Sequence of chain 1.A:
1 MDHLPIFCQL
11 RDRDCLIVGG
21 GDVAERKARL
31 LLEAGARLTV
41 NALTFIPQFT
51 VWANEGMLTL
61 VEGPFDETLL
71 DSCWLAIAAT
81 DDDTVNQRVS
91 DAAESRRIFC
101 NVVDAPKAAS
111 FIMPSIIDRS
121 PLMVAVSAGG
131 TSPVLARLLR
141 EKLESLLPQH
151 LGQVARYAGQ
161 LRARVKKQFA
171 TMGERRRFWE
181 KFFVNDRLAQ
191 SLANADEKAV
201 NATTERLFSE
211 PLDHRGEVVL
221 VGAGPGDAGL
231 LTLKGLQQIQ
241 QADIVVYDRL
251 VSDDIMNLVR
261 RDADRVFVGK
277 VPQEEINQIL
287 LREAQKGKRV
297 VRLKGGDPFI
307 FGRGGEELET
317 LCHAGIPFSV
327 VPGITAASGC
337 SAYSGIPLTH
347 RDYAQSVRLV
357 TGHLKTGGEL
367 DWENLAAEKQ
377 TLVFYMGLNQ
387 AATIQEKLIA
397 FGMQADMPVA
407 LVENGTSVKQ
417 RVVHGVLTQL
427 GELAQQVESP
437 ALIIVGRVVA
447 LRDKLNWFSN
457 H

The small molecule below binds the protein below.
Small molecule (SMILES): CC1(CC(=O)O)C2=N/C(=C\c3[nH]c(c(CCC(=O)O)c3CC(=O)O)Cc3[nH]c(c(CC(=O)O)c3CCC(=O)O)/C=C3\N/C(=C\2)C(CCC(=O)O)C3(C)CC(=O)O)C1CCC(=O)O

Binding-site contacts:
Ligand atom O1D contacts residue MET172 of chain 1.A at 3.2 Å.
Ligand atom O2B contacts residue ARG140 of chain 1.B at 2.9 Å (salt-bridge).
Ligand atom CCA contacts residue GLY130 of chain 1.B at 2.6 Å.
Ligand atom O2D contacts residue LYS166 of chain 1.A at 2.8 Å (salt-bridge).
Ligand atom NC contacts residue ASP262 of chain 1.A at 2.5 Å (salt-bridge).
Ligand atom O1A contacts residue ALA128 of chain 1.B at 3.2 Å.
Ligand atom O3C contacts residue ARG260 of chain 1.A at 3.3 Å (salt-bridge).
Ligand atom O1B contacts residue SER115 of chain 1.B at 3.1 Å (h-bond).
Ligand atom ND contacts residue ASP104 of chain 1.B at 3.2 Å (salt-bridge).
Ligand atom C1D contacts residue ASP104 of chain 1.B at 3.4 Å.
Ligand atom O1A contacts residue GLY130 of chain 1.B at 3.4 Å (h-bond).
Ligand atom C4D contacts residue ASP104 of chain 1.B at 3.4 Å.
Ligand atom O3C contacts residue ARG137 of chain 1.B at 3.0 Å.
Ligand atom O2A contacts residue THR131 of chain 1.B at 3.0 Å (h-bond).
Ligand atom O1C contacts residue ARG162 of chain 1.A at 3.4 Å (salt-bridge).
Ligand atom O4A contacts residue VAL103 of chain 1.B at 3.3 Å (h-bond).
Ligand atom O2C contacts residue ARG176 of chain 1.A at 3.3 Å.
Ligand atom O4D contacts residue ARG162 of chain 1.A at 2.8 Å (salt-bridge).
Ligand atom O3B contacts residue PRO114 of chain 1.B at 3.1 Å (h-bond).
Ligand atom CMB contacts residue MET113 of chain 1.B at 3.4 Å (hydrophobic).
Ligand atom O1C contacts residue TRP179 of chain 1.A at 3.4 Å.
Ligand atom C4C contacts residue ASP262 of chain 1.A at 3.1 Å.
Ligand atom CMB contacts residue PRO114 of chain 1.B at 3.2 Å (hydrophobic).
Ligand atom O2A contacts residue GLY130 of chain 1.B at 1.3 Å (h-bond).
Ligand atom C1C contacts residue ASP262 of chain 1.A at 3.2 Å.
Ligand atom O3D contacts residue ASP104 of chain 1.B at 2.8 Å (salt-bridge).
Ligand atom O2A contacts residue ALA128 of chain 1.B at 3.3 Å.
Ligand atom O3A contacts residue MET113 of chain 1.B at 3.1 Å (h-bond).
Ligand atom CDA contacts residue VAL103 of chain 1.B at 3.1 Å (hydrophobic).
Ligand atom CMA contacts residue PRO106 of chain 1.B at 3.3 Å (hydrophobic).
Ligand atom O3A contacts residue ASN101 of chain 1.B at 3.4 Å (h-bond).
Ligand atom O4A contacts residue ASN101 of chain 1.B at 3.0 Å (h-bond).
Ligand atom CDD contacts residue ARG162 of chain 1.A at 3.0 Å.
Ligand atom O2D contacts residue ARG175 of chain 1.A at 3.0 Å (salt-bridge).
Ligand atom O1A contacts residue SER132 of chain 1.B at 3.3 Å (h-bond).
Ligand atom O4C contacts residue ARG260 of chain 1.A at 3.2 Å (salt-bridge).
Ligand atom O4C contacts residue ARG137 of chain 1.B at 3.0 Å (salt-bridge).
Ligand atom CMB contacts residue SER115 of chain 1.B at 3.4 Å.
Ligand atom CEA contacts residue VAL103 of chain 1.B at 3.4 Å (hydrophobic).
Ligand atom O2A contacts residue GLY129 of chain 1.B at 2.5 Å.

Sequence of chain 1.B:
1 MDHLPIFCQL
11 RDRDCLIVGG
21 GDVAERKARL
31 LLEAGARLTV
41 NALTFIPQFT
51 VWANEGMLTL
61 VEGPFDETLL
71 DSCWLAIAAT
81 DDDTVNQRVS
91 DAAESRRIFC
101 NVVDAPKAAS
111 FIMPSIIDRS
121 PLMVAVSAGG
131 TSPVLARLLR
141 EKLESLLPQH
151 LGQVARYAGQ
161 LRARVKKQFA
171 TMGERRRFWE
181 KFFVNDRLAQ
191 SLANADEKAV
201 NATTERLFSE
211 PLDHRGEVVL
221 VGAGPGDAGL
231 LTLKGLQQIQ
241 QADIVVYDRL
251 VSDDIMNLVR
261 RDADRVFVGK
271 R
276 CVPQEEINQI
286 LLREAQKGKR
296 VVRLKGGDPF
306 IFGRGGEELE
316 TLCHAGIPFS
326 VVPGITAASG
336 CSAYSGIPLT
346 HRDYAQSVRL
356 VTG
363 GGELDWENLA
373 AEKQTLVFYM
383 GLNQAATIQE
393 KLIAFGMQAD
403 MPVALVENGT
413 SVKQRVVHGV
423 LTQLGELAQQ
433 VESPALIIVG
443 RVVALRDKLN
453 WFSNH